Sequence of chain 1.D:
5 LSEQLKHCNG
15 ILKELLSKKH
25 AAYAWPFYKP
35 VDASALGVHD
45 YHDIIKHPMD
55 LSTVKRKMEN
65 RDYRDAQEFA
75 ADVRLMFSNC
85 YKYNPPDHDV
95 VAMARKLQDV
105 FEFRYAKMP

Binding-site contacts:
Ligand atom CBB contacts residue VAL42 of chain 1.D at 4.0 Å (hydrophobic).
Ligand atom OBD contacts residue HIS92 of chain 1.D at 3.1 Å (h-bond).
Ligand atom NAV contacts residue CYS84 of chain 1.D at 3.8 Å.
Ligand atom CAX contacts residue PRO30 of chain 1.D at 3.9 Å (hydrophobic).
Ligand atom NAU contacts residue ASN88 of chain 1.D at 3.0 Å (h-bond).
Ligand atom CBF contacts residue LEU40 of chain 1.D at 3.5 Å (hydrophobic).
Ligand atom CAP contacts residue PRO30 of chain 1.D at 3.5 Å (hydrophobic).
Ligand atom OBC contacts residue LEU40 of chain 1.D at 4.0 Å.
Ligand atom CAF contacts residue PRO30 of chain 1.D at 3.9 Å (hydrophobic).
Ligand atom CBE contacts residue LEU40 of chain 1.D at 3.5 Å (hydrophobic).
Ligand atom CAH contacts residue VAL94 of chain 1.D at 3.8 Å (hydrophobic).
Ligand atom OAS contacts residue TRP29 of chain 1.D at 3.3 Å.
Ligand atom CBF contacts residue VAL35 of chain 1.D at 4.0 Å (hydrophobic).
Ligand atom NAL contacts residue VAL94 of chain 1.D at 3.8 Å.
Ligand atom CBA contacts residue TYR87 of chain 1.D at 3.4 Å (hydrophobic).
Ligand atom CAE contacts residue VAL94 of chain 1.D at 3.8 Å (hydrophobic).
Ligand atom CAM contacts residue LEU40 of chain 1.D at 4.0 Å (hydrophobic).
Ligand atom CAC contacts residue HIS92 of chain 1.D at 3.8 Å.
Ligand atom CAF contacts residue TRP29 of chain 1.D at 3.9 Å (hydrophobic).
Ligand atom CAR contacts residue TRP29 of chain 1.D at 4.0 Å (hydrophobic).
Ligand atom CAQ contacts residue TRP29 of chain 1.D at 3.9 Å (hydrophobic).
Ligand atom CLA contacts residue ASP93 of chain 1.D at 3.9 Å.
Ligand atom CAO contacts residue PRO30 of chain 1.D at 3.5 Å (hydrophobic).
Ligand atom NAU contacts residue VAL94 of chain 1.D at 3.8 Å.
Ligand atom CAD contacts residue HIS92 of chain 1.D at 3.5 Å.
Ligand atom CAG contacts residue TRP29 of chain 1.D at 3.6 Å (hydrophobic).
Ligand atom CAT contacts residue TRP29 of chain 1.D at 3.9 Å (hydrophobic).
Ligand atom CAX contacts residue VAL35 of chain 1.D at 4.0 Å (hydrophobic).
Ligand atom CBA contacts residue ASN88 of chain 1.D at 3.8 Å.
Ligand atom CAO contacts residue LEU40 of chain 1.D at 3.8 Å (hydrophobic).
Ligand atom CAY contacts residue ASN88 of chain 1.D at 3.4 Å.
Ligand atom CAX contacts residue PHE31 of chain 1.D at 3.8 Å (hydrophobic).
Ligand atom CBF contacts residue VAL42 of chain 1.D at 3.4 Å (hydrophobic).
Ligand atom CAZ contacts residue HIS92 of chain 1.D at 3.9 Å.
Ligand atom CAW contacts residue VAL94 of chain 1.D at 3.9 Å (hydrophobic).
Ligand atom CAP contacts residue LEU40 of chain 1.D at 3.8 Å (hydrophobic).
Ligand atom CAF contacts residue VAL94 of chain 1.D at 3.6 Å (hydrophobic).
Ligand atom NAV contacts residue ASN88 of chain 1.D at 3.6 Å.
Ligand atom CAG contacts residue MET97 of chain 1.D at 3.7 Å (hydrophobic).
Ligand atom CAQ contacts residue LEU40 of chain 1.D at 4.0 Å (hydrophobic).

This protein binds this small molecule.
Small molecule (SMILES): C=CC[C@@H](C(=O)OC)[C@@H]1N=C(c2ccc(Cl)cc2)c2cc(OC)ccc2-n2c(C)nnc21